Binding-site contacts:
Ligand atom N1 contacts residue ASP90 of chain 1.A at 3.0 Å (salt-bridge).
Ligand atom C9 contacts residue GOL1 of chain 1.F at 3.9 Å.
Ligand atom C7 contacts residue ASP90 of chain 1.A at 3.9 Å.
Ligand atom C9 contacts residue ALA52 of chain 1.A at 3.8 Å (hydrophobic).
Ligand atom C4 contacts residue MET95 of chain 1.A at 3.8 Å (hydrophobic).
Ligand atom F1 contacts residue GOL1 of chain 1.F at 3.7 Å.
Ligand atom C19 contacts residue PHE135 of chain 1.A at 3.8 Å (hydrophobic).
Ligand atom C10 contacts residue GOL1 of chain 1.D at 3.9 Å.
Ligand atom O3 contacts residue LYS55 of chain 1.A at 2.9 Å (salt-bridge).
Ligand atom C12 contacts residue GOL1 of chain 1.F at 3.6 Å.
Ligand atom N3 contacts residue PHE135 of chain 1.A at 3.8 Å.
Ligand atom C2 contacts residue PHE135 of chain 1.A at 3.7 Å (hydrophobic).
Ligand atom C10 contacts residue GOL1 of chain 1.F at 3.4 Å.
Ligand atom C5 contacts residue MET95 of chain 1.A at 3.9 Å (hydrophobic).
Ligand atom C12 contacts residue LEU104 of chain 1.A at 3.6 Å (hydrophobic).
Ligand atom O3 contacts residue GOL1 of chain 1.D at 3.0 Å (h-bond).
Ligand atom F3 contacts residue LEU104 of chain 1.A at 3.2 Å.
Ligand atom C22 contacts residue TRP159 of chain 1.A at 3.4 Å (hydrophobic).
Ligand atom C11 contacts residue GOL1 of chain 1.D at 3.9 Å.
Ligand atom F2 contacts residue VAL133 of chain 1.A at 3.8 Å.
Ligand atom C11 contacts residue GOL1 of chain 1.F at 3.9 Å.
Ligand atom N1 contacts residue THR181 of chain 1.A at 3.8 Å.
Ligand atom C6 contacts residue ASN48 of chain 1.A at 3.9 Å.
Ligand atom C16 contacts residue PHE135 of chain 1.A at 3.7 Å (hydrophobic).
Ligand atom F1 contacts residue GLY132 of chain 1.A at 3.0 Å.
Ligand atom C21 contacts residue LEU100 of chain 1.A at 3.9 Å (hydrophobic).
Ligand atom O1 contacts residue TYR136 of chain 1.A at 2.7 Å (h-bond).
Ligand atom C17 contacts residue PHE135 of chain 1.A at 3.9 Å (hydrophobic).
Ligand atom O2 contacts residue ALA52 of chain 1.A at 3.3 Å.
Ligand atom C13 contacts residue MET95 of chain 1.A at 3.9 Å (hydrophobic).
Ligand atom O2 contacts residue THR181 of chain 1.A at 3.5 Å (h-bond).
Ligand atom N1 contacts residue SER49 of chain 1.A at 3.9 Å.
Ligand atom C19 contacts residue TYR136 of chain 1.A at 3.3 Å (hydrophobic).
Ligand atom C13 contacts residue LEU104 of chain 1.A at 3.9 Å (hydrophobic).
Ligand atom F2 contacts residue GLY132 of chain 1.A at 3.9 Å.
Ligand atom C11 contacts residue LYS55 of chain 1.A at 3.8 Å.
Ligand atom F3 contacts residue ALA108 of chain 1.A at 3.5 Å.
Ligand atom C20 contacts residue TYR136 of chain 1.A at 3.3 Å (hydrophobic).
Ligand atom F2 contacts residue TYR136 of chain 1.A at 3.6 Å.
Ligand atom C8 contacts residue GOL1 of chain 1.F at 3.5 Å.

Sequence of chain 1.A:
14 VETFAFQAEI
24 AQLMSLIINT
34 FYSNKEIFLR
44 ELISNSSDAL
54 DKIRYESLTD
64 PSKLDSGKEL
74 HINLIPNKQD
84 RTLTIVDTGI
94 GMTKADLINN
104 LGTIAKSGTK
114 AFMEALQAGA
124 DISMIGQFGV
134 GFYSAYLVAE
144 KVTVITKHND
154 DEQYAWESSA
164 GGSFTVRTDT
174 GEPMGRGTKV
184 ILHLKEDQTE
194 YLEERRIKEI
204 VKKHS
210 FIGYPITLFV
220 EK

The protein below binds the small molecule below.
Small molecule (SMILES): CC1(C)CC(=O)c2c(C(F)(F)F)nn(-c3ccc(C(N)=O)c(NC4CCC(O)CC4)c3)c2C1